Binding-site contacts:
Ligand atom CG2 contacts residue TYR168 of chain 1.A at 3.3 Å (hydrophobic).
Ligand atom CB contacts residue TYR43 of chain 1.A at 3.4 Å (hydrophobic).
Ligand atom O contacts residue ASN69 of chain 1.A at 3.2 Å (h-bond).
Ligand atom N contacts residue TYR7 of chain 1.A at 3.0 Å (h-bond).
Ligand atom CG2 contacts residue TYR58 of chain 1.A at 3.4 Å (hydrophobic).
Ligand atom N contacts residue TYR168 of chain 1.A at 2.7 Å (h-bond).
Ligand atom O contacts residue ILE72 of chain 1.A at 3.2 Å.
Ligand atom O contacts residue TRP144 of chain 1.A at 2.7 Å (h-bond).
Ligand atom OD2 contacts residue ARG9 of chain 1.A at 2.5 Å (salt-bridge).
Ligand atom CG contacts residue TYR43 of chain 1.A at 3.3 Å (hydrophobic).
Ligand atom CZ contacts residue ARG152 of chain 1.A at 3.4 Å.
Ligand atom CG contacts residue ARG9 of chain 1.A at 3.1 Å.
Ligand atom OD2 contacts residue ASN73 of chain 1.A at 3.0 Å (h-bond).
Ligand atom OE1 contacts residue ARG80 of chain 1.A at 2.8 Å (salt-bridge).
Ligand atom CA contacts residue TYR7 of chain 1.A at 3.2 Å (hydrophobic).
Ligand atom N contacts residue GLN62 of chain 1.A at 2.9 Å (h-bond).
Ligand atom O contacts residue ARG83 of chain 1.A at 2.6 Å (salt-bridge).
Ligand atom O contacts residue THR140 of chain 1.A at 3.3 Å (h-bond).
Ligand atom OE2 contacts residue ARG80 of chain 1.A at 2.6 Å (salt-bridge).
Ligand atom CG contacts residue TRP144 of chain 1.A at 3.4 Å (hydrophobic).
Ligand atom O contacts residue ARG9 of chain 1.A at 2.6 Å (salt-bridge).
Ligand atom N contacts residue ASN69 of chain 1.A at 2.6 Å (h-bond).
Ligand atom OD1 contacts residue ARG9 of chain 1.A at 2.8 Å (salt-bridge).
Ligand atom C contacts residue ARG152 of chain 1.A at 3.4 Å.
Ligand atom O contacts residue ASN76 of chain 1.A at 3.3 Å (h-bond).
Ligand atom OXT contacts residue ILE79 of chain 1.A at 3.3 Å.
Ligand atom CA contacts residue TYR168 of chain 1.A at 3.3 Å (hydrophobic).
Ligand atom O contacts residue TYR156 of chain 1.A at 2.6 Å (h-bond).
Ligand atom CA contacts residue ASN69 of chain 1.A at 3.0 Å.
Ligand atom OD2 contacts residue TYR43 of chain 1.A at 2.5 Å (h-bond).
Ligand atom C contacts residue ASN69 of chain 1.A at 3.3 Å.
Ligand atom O contacts residue LYS143 of chain 1.A at 3.2 Å (salt-bridge).
Ligand atom CD contacts residue ARG80 of chain 1.A at 3.4 Å.
Ligand atom OD1 contacts residue PHE97 of chain 1.A at 3.3 Å.
Ligand atom C contacts residue TYR7 of chain 1.A at 3.2 Å (hydrophobic).
Ligand atom N contacts residue ASN76 of chain 1.A at 3.1 Å (h-bond).
Ligand atom CD2 contacts residue ARG152 of chain 1.A at 3.3 Å.
Ligand atom O contacts residue ARG152 of chain 1.A at 2.3 Å (salt-bridge).
Ligand atom OD1 contacts residue ARG111 of chain 1.A at 3.1 Å (salt-bridge).
Ligand atom CE2 contacts residue ARG152 of chain 1.A at 3.2 Å.

A protein and the small-molecule ligand that binds it are described below.
Small molecule (SMILES): CC[C@H](C)[C@H](N)C(=O)N[C@@H](CC(=O)O)C(=O)N[C@@H](CC1=CN=C2CC=CC=C12)C(=O)N[C@@H](Cc1ccccc1)C(=O)N[C@@H](CC(=O)O)C(=O)NCC(=O)N[C@@H](CCCCN)C(=O)N[C@@H](CCC(=O)O)C(=O)O

Sequence of chain 1.A:
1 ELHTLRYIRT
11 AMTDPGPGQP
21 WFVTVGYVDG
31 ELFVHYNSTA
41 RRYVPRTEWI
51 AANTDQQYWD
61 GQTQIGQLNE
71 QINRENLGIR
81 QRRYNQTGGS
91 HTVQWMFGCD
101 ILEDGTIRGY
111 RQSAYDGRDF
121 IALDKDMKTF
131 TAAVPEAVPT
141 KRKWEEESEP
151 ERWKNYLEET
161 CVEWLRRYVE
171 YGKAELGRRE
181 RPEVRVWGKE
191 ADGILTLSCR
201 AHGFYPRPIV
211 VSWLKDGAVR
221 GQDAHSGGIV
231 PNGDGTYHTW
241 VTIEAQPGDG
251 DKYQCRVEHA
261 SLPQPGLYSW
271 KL